The protein below binds the small molecule below.
Small molecule (SMILES): CC(=O)N[C@H]1[C@H](O[C@H]2[C@H](O)[C@@H](NC(C)=O)CO[C@@H]2CO)O[C@H](CO)[C@@H](O)[C@@H]1O

Binding-site contacts:
Ligand atom O6 contacts residue THR236 of chain 1.A at 3.3 Å (h-bond).
Ligand atom C8 contacts residue LYS462 of chain 1.C at 3.5 Å.
Ligand atom O6 contacts residue THR108 of chain 1.A at 3.3 Å.
Ligand atom O3 contacts residue SER459 of chain 1.C at 4.1 Å.
Ligand atom O5 contacts residue THR108 of chain 1.A at 4.2 Å.
Ligand atom C8 contacts residue ASN234 of chain 1.A at 4.3 Å.
Ligand atom C8 contacts residue THR236 of chain 1.A at 4.4 Å.
Ligand atom C5 contacts residue ASN234 of chain 1.A at 3.6 Å.
Ligand atom N2 contacts residue ASN234 of chain 1.A at 2.9 Å (h-bond).
Ligand atom O5 contacts residue ASN234 of chain 1.A at 2.3 Å (h-bond).
Ligand atom C3 contacts residue ASN234 of chain 1.A at 3.8 Å.
Ligand atom C6 contacts residue THR108 of chain 1.A at 4.0 Å.
Ligand atom O7 contacts residue ASN234 of chain 1.A at 2.7 Å (h-bond).
Ligand atom C1 contacts residue THR236 of chain 1.A at 4.1 Å.
Ligand atom C8 contacts residue GLU465 of chain 1.C at 3.1 Å.
Ligand atom C5 contacts residue THR236 of chain 1.A at 3.6 Å.
Ligand atom O5 contacts residue THR236 of chain 1.A at 4.0 Å.
Ligand atom C4 contacts residue ASN234 of chain 1.A at 4.2 Å.
Ligand atom O7 contacts residue ARG457 of chain 1.C at 2.9 Å (salt-bridge).
Ligand atom C6 contacts residue LYS458 of chain 1.C at 4.4 Å.
Ligand atom C7 contacts residue GLU465 of chain 1.C at 3.6 Å.
Ligand atom C1 contacts residue ASN234 of chain 1.A at 1.4 Å.
Ligand atom C7 contacts residue ASN234 of chain 1.A at 3.0 Å.
Ligand atom C2 contacts residue ASN234 of chain 1.A at 2.5 Å.
Ligand atom C7 contacts residue ARG457 of chain 1.C at 3.9 Å.
Ligand atom O7 contacts residue GLU465 of chain 1.C at 2.7 Å (salt-bridge).
Ligand atom C6 contacts residue THR236 of chain 1.A at 4.2 Å.

Sequence of chain 1.C:
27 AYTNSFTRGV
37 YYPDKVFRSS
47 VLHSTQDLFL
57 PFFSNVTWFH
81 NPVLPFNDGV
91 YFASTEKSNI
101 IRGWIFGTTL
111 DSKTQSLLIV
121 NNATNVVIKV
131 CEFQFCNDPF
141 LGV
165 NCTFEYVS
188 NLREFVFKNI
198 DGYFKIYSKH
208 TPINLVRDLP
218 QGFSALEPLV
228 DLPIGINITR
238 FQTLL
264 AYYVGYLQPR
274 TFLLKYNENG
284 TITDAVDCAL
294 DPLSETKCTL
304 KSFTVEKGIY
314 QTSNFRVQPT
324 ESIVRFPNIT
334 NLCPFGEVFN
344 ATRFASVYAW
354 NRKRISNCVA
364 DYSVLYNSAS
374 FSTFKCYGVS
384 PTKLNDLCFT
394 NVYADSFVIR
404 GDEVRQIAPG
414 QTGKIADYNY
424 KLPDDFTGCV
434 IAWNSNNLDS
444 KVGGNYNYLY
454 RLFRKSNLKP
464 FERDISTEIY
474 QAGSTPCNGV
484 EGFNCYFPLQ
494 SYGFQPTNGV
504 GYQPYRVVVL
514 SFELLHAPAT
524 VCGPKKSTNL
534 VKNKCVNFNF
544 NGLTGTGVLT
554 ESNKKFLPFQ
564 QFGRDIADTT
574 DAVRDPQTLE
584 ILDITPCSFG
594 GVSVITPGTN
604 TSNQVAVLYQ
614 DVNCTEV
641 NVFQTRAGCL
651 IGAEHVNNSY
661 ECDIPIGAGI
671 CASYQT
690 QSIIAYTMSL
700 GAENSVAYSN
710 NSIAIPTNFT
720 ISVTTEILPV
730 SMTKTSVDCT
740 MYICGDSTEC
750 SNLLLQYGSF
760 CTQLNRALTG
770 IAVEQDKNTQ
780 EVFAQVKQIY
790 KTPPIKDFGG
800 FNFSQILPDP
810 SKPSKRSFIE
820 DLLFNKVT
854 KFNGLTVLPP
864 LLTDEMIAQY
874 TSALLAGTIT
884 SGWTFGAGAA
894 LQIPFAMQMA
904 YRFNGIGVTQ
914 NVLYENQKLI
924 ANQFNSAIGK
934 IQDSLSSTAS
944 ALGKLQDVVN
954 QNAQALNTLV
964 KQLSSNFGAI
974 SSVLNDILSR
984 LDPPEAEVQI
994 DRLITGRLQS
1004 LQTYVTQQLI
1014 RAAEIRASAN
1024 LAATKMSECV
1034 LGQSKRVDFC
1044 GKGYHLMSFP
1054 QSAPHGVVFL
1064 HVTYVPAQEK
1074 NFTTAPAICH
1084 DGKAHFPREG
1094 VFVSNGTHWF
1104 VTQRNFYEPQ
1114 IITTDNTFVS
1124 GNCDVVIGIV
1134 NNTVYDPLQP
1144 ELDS

Sequence of chain 1.A:
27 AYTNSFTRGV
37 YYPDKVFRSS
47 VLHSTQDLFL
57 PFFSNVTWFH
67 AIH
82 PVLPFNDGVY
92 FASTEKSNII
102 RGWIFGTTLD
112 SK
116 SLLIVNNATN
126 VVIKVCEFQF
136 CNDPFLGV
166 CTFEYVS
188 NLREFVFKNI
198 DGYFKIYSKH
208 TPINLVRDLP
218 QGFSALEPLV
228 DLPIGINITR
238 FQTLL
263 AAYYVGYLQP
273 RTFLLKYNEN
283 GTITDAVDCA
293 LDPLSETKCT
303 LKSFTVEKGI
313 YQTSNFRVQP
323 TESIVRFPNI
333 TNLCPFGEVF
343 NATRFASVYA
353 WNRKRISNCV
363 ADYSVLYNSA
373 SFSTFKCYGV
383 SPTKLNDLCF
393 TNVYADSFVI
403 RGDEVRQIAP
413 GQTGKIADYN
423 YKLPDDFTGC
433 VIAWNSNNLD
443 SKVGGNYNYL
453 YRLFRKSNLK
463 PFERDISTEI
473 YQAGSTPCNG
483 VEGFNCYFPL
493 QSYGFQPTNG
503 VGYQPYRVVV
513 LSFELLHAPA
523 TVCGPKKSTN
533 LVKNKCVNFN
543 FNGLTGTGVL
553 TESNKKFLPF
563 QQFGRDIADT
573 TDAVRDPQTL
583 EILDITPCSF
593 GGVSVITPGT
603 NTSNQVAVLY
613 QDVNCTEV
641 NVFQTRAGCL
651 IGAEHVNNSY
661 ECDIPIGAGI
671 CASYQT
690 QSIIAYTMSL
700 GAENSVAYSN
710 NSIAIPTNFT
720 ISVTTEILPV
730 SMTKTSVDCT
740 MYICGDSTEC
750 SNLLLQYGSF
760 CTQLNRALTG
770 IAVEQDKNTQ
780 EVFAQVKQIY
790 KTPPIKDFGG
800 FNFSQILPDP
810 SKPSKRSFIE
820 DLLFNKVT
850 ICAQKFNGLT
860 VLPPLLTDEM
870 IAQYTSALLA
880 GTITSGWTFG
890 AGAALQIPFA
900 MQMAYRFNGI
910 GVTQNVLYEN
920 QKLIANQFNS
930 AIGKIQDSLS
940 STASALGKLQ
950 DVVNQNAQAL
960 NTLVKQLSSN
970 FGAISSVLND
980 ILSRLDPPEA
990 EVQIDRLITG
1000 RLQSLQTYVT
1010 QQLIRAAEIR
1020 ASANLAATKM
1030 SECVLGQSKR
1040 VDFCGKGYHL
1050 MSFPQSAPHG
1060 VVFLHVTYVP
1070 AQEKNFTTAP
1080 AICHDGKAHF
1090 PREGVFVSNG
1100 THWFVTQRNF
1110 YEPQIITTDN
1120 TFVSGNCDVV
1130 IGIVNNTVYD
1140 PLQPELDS